The protein below binds the small molecule below.
Small molecule (SMILES): CC(C)N(CCCNC(=O)Nc1ccc(C(C)(C)C)cc1)C[C@H]1O[C@@H](n2cc(Br)c3c(N)ncnc32)[C@H](O)[C@@H]1O

Binding-site contacts:
Ligand atom C04 contacts residue SER151 of chain 1.A at 3.1 Å.
Ligand atom C12 contacts residue ASP115 of chain 1.A at 3.3 Å.
Ligand atom N05 contacts residue ILE116 of chain 1.A at 3.4 Å (h-bond).
Ligand atom C04 contacts residue ILE116 of chain 1.A at 3.7 Å (hydrophobic).
Ligand atom N03 contacts residue ASP150 of chain 1.A at 3.6 Å.
Ligand atom C32 contacts residue ALA120 of chain 1.A at 3.7 Å (hydrophobic).
Ligand atom O40 contacts residue LYS26 of chain 1.A at 3.6 Å (salt-bridge).
Ligand atom N05 contacts residue ASP115 of chain 1.A at 3.6 Å.
Ligand atom O40 contacts residue ASP117 of chain 1.A at 3.7 Å.
Ligand atom N01 contacts residue ASP150 of chain 1.A at 3.0 Å (salt-bridge).
Ligand atom C02 contacts residue PHE201 of chain 1.A at 3.7 Å (hydrophobic).
Ligand atom C29 contacts residue LYS119 of chain 1.A at 3.8 Å.
Ligand atom N05 contacts residue ILE62 of chain 1.A at 3.5 Å (h-bond).
Ligand atom O38 contacts residue GLY65 of chain 1.A at 3.6 Å.
Ligand atom C39 contacts residue ASP115 of chain 1.A at 3.4 Å.
Ligand atom C08 contacts residue PRO168 of chain 1.A at 3.7 Å (hydrophobic).
Ligand atom C28 contacts residue ASP117 of chain 1.A at 3.7 Å.
Ligand atom C04 contacts residue ILE62 of chain 1.A at 3.5 Å (hydrophobic).
Ligand atom C36 contacts residue TYR31 of chain 1.A at 3.4 Å (hydrophobic).
Ligand atom C32 contacts residue LYS26 of chain 1.A at 3.7 Å.
Ligand atom C25 contacts residue LYS26 of chain 1.A at 3.6 Å.
Ligand atom N03 contacts residue SER151 of chain 1.A at 2.9 Å (h-bond).
Ligand atom C35 contacts residue TYR31 of chain 1.A at 3.5 Å (hydrophobic).
Ligand atom C37 contacts residue ASP115 of chain 1.A at 3.6 Å.
Ligand atom N03 contacts residue CYS149 of chain 1.A at 3.7 Å.
Ligand atom C24 contacts residue LYS26 of chain 1.A at 3.6 Å.
Ligand atom O13 contacts residue SER63 of chain 1.A at 3.6 Å.
Ligand atom N22 contacts residue GLY65 of chain 1.A at 3.8 Å.
Ligand atom C17 contacts residue ASN166 of chain 1.A at 3.4 Å.
Ligand atom C06 contacts residue ILE116 of chain 1.A at 3.7 Å (hydrophobic).
Ligand atom C34 contacts residue TYR31 of chain 1.A at 3.7 Å (hydrophobic).
Ligand atom O38 contacts residue ASP115 of chain 1.A at 2.7 Å (salt-bridge).
Ligand atom O40 contacts residue ILE116 of chain 1.A at 3.5 Å.
Ligand atom C31 contacts residue ALA120 of chain 1.A at 3.6 Å (hydrophobic).
Ligand atom C28 contacts residue LYS26 of chain 1.A at 3.7 Å.
Ligand atom N01 contacts residue TYR179 of chain 1.A at 3.5 Å (h-bond).
Ligand atom C31 contacts residue ASP117 of chain 1.A at 3.3 Å.
Ligand atom O40 contacts residue ASP115 of chain 1.A at 2.4 Å (salt-bridge).
Ligand atom C04 contacts residue CYS149 of chain 1.A at 3.5 Å (hydrophobic).
Ligand atom C10 contacts residue PRO168 of chain 1.A at 3.6 Å (hydrophobic).

Sequence of chain 1.A:
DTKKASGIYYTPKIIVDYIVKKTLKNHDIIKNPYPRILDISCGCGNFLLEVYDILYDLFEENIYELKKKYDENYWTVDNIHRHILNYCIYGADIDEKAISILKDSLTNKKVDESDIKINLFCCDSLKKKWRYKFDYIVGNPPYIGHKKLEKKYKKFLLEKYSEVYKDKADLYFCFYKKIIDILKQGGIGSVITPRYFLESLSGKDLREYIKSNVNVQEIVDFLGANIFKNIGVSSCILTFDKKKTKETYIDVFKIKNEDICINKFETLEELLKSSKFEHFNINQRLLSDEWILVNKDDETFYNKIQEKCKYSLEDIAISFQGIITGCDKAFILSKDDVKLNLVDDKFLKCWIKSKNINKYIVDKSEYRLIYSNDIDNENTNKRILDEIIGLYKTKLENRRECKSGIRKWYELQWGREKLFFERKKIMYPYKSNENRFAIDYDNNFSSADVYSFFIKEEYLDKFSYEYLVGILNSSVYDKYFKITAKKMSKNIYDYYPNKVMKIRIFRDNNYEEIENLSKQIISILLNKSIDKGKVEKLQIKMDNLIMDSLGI